A protein and the small-molecule ligand that binds it are described below.
Small molecule (SMILES): Nc1nc2c(ncn2[C@H]2C[C@H](O)[C@@H](CO[P](=O)(O)O[P](=O)(O)OP(=O)(O)O)O2)c(=O)[nH]1

Sequence of chain 1.D:
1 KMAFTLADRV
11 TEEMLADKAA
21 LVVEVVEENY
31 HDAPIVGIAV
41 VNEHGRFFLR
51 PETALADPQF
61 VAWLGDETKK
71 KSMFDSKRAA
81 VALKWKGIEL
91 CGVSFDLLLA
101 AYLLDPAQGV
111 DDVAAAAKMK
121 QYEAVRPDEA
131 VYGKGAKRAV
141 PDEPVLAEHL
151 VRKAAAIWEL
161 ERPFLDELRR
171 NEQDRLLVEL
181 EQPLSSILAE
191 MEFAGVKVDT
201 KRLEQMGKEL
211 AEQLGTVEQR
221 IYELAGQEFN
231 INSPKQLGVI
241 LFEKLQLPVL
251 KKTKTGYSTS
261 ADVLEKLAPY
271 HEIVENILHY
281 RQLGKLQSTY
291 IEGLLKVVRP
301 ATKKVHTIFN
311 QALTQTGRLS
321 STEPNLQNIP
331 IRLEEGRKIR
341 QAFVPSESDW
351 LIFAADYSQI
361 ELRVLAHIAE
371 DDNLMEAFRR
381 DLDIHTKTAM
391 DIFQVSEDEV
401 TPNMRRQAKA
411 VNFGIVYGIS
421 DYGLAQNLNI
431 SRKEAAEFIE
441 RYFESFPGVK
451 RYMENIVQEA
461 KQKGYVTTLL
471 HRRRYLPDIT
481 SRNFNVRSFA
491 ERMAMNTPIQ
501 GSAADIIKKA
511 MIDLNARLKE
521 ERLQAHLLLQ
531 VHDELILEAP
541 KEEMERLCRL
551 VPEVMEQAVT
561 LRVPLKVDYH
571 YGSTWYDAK

Binding-site contacts:
Ligand atom O2B contacts residue ILE360 of chain 1.D at 3.2 Å (h-bond).
Ligand atom O2G contacts residue CA1 of chain 1.T at 2.4 Å.
Ligand atom O1G contacts residue DPO1 of chain 1.R at 0.2 Å (h-bond).
Ligand atom O1G contacts residue ARG405 of chain 1.D at 2.8 Å (salt-bridge).
Ligand atom O1B contacts residue DPO1 of chain 1.R at 0.4 Å (h-bond).
Ligand atom O1G contacts residue LYS409 of chain 1.D at 2.9 Å (salt-bridge).
Ligand atom O1A contacts residue LYS409 of chain 1.D at 2.6 Å (salt-bridge).
Ligand atom O3A contacts residue LYS409 of chain 1.D at 3.0 Å (salt-bridge).
Ligand atom O2B contacts residue DPO1 of chain 1.R at 0.1 Å (h-bond).
Ligand atom O3' contacts residue GLU361 of chain 1.D at 3.3 Å (salt-bridge).
Ligand atom O1B contacts residue HIS385 of chain 1.D at 2.9 Å (h-bond).
Ligand atom PG contacts residue DPO1 of chain 1.R at 0.2 Å.
Ligand atom O3' contacts residue DPO1 of chain 1.R at 3.0 Å (h-bond).
Ligand atom O1B contacts residue PHE413 of chain 1.D at 3.0 Å.
Ligand atom O3' contacts residue PHE413 of chain 1.D at 3.0 Å.
Ligand atom O3G contacts residue DPO1 of chain 1.R at 0.4 Å (h-bond).
Ligand atom O2A contacts residue DPO1 of chain 1.R at 2.2 Å (h-bond).
Ligand atom C5' contacts residue DPO1 of chain 1.R at 3.4 Å.
Ligand atom O1A contacts residue DPO1 of chain 1.R at 2.5 Å (h-bond).
Ligand atom O1B contacts residue GLN359 of chain 1.D at 3.2 Å.
Ligand atom O3A contacts residue DPO1 of chain 1.R at 0.6 Å (h-bond).
Ligand atom O3B contacts residue DPO1 of chain 1.R at 0.3 Å (h-bond).
Ligand atom O3B contacts residue HIS385 of chain 1.D at 3.3 Å.
Ligand atom PA contacts residue LYS409 of chain 1.D at 3.3 Å.
Ligand atom O2G contacts residue DPO1 of chain 1.R at 0.2 Å (h-bond).
Ligand atom PA contacts residue DPO1 of chain 1.R at 1.6 Å.
Ligand atom C2' contacts residue GLU361 of chain 1.D at 3.3 Å.
Ligand atom O4' contacts residue ARG318 of chain 1.D at 3.1 Å (salt-bridge).
Ligand atom O2G contacts residue TYR357 of chain 1.D at 3.4 Å (h-bond).
Ligand atom PB contacts residue DPO1 of chain 1.R at 0.2 Å.
Ligand atom O2A contacts residue CA1 of chain 1.T at 2.4 Å.
Ligand atom O2B contacts residue CA1 of chain 1.T at 2.5 Å.
Ligand atom O2B contacts residue GLN359 of chain 1.D at 3.1 Å (h-bond).
Ligand atom O2G contacts residue ASP356 of chain 1.D at 3.2 Å (salt-bridge).
Ligand atom O5' contacts residue DPO1 of chain 1.R at 2.8 Å (h-bond).
Ligand atom O3G contacts residue ARG405 of chain 1.D at 3.1 Å (salt-bridge).
Ligand atom N2 contacts residue TYR417 of chain 1.D at 3.3 Å.
Ligand atom O3G contacts residue GLN359 of chain 1.D at 3.1 Å (h-bond).
Ligand atom O3B contacts residue GLN359 of chain 1.D at 3.3 Å (h-bond).
Ligand atom O2A contacts residue ASP533 of chain 1.D at 3.3 Å (salt-bridge).